Binding-site contacts:
Ligand atom OP2 contacts residue TYR64 of chain 1.D at 4.0 Å.
Ligand atom OP2 contacts residue ARG61 of chain 1.D at 3.9 Å.
Ligand atom C5 contacts residue ARG58 of chain 1.D at 3.4 Å.
Ligand atom N7 contacts residue ARG61 of chain 1.D at 3.2 Å (salt-bridge).
Ligand atom P contacts residue TYR64 of chain 1.D at 3.8 Å.
Ligand atom C8 contacts residue ARG61 of chain 1.D at 3.8 Å.
Ligand atom C5' contacts residue LYS71 of chain 1.D at 3.9 Å.
Ligand atom OP1 contacts residue TYR53 of chain 1.D at 4.0 Å.
Ligand atom OP1 contacts residue ARG76 of chain 1.D at 3.3 Å.
Ligand atom O4' contacts residue ARG76 of chain 1.D at 4.0 Å.
Ligand atom N9 contacts residue ARG58 of chain 1.D at 3.8 Å.
Ligand atom O6 contacts residue ARG61 of chain 1.D at 3.2 Å (salt-bridge).
Ligand atom O6 contacts residue ARG58 of chain 1.D at 3.0 Å (salt-bridge).
Ligand atom OP2 contacts residue TYR64 of chain 1.D at 3.0 Å (h-bond).
Ligand atom OP1 contacts residue TYR64 of chain 1.D at 3.7 Å.
Ligand atom N6 contacts residue TYR62 of chain 1.D at 3.3 Å (h-bond).
Ligand atom C4 contacts residue ARG58 of chain 1.D at 4.0 Å.
Ligand atom C6 contacts residue ARG58 of chain 1.D at 3.8 Å.
Ligand atom C5 contacts residue ARG61 of chain 1.D at 3.5 Å.
Ligand atom P contacts residue TYR77 of chain 1.D at 4.0 Å.
Ligand atom OP1 contacts residue TYR77 of chain 1.D at 2.7 Å (h-bond).
Ligand atom OP1 contacts residue TYR77 of chain 1.D at 3.0 Å (h-bond).
Ligand atom OP1 contacts residue LYS71 of chain 1.D at 3.0 Å (salt-bridge).
Ligand atom OP2 contacts residue TYR77 of chain 1.D at 3.9 Å.
Ligand atom C4' contacts residue ARG76 of chain 1.D at 4.0 Å.
Ligand atom O5' contacts residue LYS71 of chain 1.D at 3.5 Å.
Ligand atom P contacts residue TYR53 of chain 1.D at 3.7 Å.
Ligand atom N7 contacts residue ARG58 of chain 1.D at 2.9 Å (salt-bridge).
Ligand atom C8 contacts residue ARG58 of chain 1.D at 3.5 Å.
Ligand atom P contacts residue LYS71 of chain 1.D at 3.8 Å.
Ligand atom C6 contacts residue ARG61 of chain 1.D at 3.8 Å.
Ligand atom C5' contacts residue TYR77 of chain 1.D at 3.4 Å (hydrophobic).
Ligand atom OP2 contacts residue TYR53 of chain 1.D at 2.4 Å (h-bond).
Ligand atom C3' contacts residue TYR77 of chain 1.D at 4.0 Å (hydrophobic).
Ligand atom OP2 contacts residue LYS71 of chain 1.D at 4.0 Å.
Ligand atom OP1 contacts residue LYS75 of chain 1.D at 3.5 Å (salt-bridge).
Ligand atom C2' contacts residue ARG58 of chain 1.D at 3.8 Å.
Ligand atom C5 contacts residue ARG61 of chain 1.D at 3.9 Å.
Ligand atom P contacts residue TYR77 of chain 1.D at 3.8 Å.
Ligand atom C4 contacts residue ARG61 of chain 1.D at 3.9 Å.

The protein below binds the small molecule below.
Small molecule (SMILES): Cc1cn([C@H]2C[C@H](O)[C@@H](CO[P](=O)(O)O[C@H]3C[C@H](n4cnc5c(=O)nc(N)[nH]c54)O[C@@H]3CO[P](=O)(O)O[C@H]3C[C@H](n4cnc5c(N)ncnc54)O[C@@H]3CO[P](=O)(O)O[C@H]3C[C@H](n4cnc5c(N)ncnc54)O[C@@H]3CO[P](=O)(O)O[C@H]3C[C@H](n4cnc5c(=O)nc(N)[nH]c54)O[C@@H]3CO[P](=O)(O)O[C@H]3C[C@H](n4cnc5c(=O)nc(N)[nH]c54)O[C@@H]3CO[P](=O)(O)O[C@H]3C[C@H](n4ccc(N)nc4=O)O[C@@H]3CO[P](=O)(O)O[C@H]3C[C@H](n4ccc(N)nc4=O)O[C@@H]3CO[P](=O)(O)O[C@H]3C[C@H](n4cnc5c(N)ncnc54)O[C@@H]3COP(=O)=O)O2)c(=O)[nH]c1=O

Sequence of chain 1.D:
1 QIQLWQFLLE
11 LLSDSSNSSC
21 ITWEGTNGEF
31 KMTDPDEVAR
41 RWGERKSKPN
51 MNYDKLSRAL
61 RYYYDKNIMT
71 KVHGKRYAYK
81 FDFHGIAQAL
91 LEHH